A small-molecule ligand and the protein it binds are described below.
Small molecule (SMILES): Nc1ccn([C@@H]2O[C@H](CO[P](=O)(O)O[C@H]3[C@@H](O)[C@H](n4cnc5c(=O)nc(N)[nH]c54)O[C@@H]3CO[P](=O)(O)O[C@@H]3CO[C@@H](n4ccc(N)nc4=O)[C@@H]3O)[C@@H](OP(=O)(O)O)[C@H]2O)c(=O)n1

Sequence of chain 1.A:
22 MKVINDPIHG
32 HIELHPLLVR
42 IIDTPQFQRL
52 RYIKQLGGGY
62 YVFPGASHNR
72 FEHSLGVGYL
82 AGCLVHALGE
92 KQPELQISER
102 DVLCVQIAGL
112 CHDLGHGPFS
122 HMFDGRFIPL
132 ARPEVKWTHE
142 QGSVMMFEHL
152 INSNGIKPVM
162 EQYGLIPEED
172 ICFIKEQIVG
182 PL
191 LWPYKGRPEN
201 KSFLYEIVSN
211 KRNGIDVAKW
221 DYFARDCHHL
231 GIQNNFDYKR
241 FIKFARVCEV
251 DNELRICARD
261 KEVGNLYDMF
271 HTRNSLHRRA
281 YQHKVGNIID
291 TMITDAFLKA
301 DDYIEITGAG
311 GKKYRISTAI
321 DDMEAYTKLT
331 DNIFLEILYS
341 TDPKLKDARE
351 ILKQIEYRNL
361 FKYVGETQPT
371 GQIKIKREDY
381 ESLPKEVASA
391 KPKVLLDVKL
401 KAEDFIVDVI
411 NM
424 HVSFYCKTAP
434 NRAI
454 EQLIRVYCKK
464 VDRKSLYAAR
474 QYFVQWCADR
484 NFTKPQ

Sequence of chain 1.D:
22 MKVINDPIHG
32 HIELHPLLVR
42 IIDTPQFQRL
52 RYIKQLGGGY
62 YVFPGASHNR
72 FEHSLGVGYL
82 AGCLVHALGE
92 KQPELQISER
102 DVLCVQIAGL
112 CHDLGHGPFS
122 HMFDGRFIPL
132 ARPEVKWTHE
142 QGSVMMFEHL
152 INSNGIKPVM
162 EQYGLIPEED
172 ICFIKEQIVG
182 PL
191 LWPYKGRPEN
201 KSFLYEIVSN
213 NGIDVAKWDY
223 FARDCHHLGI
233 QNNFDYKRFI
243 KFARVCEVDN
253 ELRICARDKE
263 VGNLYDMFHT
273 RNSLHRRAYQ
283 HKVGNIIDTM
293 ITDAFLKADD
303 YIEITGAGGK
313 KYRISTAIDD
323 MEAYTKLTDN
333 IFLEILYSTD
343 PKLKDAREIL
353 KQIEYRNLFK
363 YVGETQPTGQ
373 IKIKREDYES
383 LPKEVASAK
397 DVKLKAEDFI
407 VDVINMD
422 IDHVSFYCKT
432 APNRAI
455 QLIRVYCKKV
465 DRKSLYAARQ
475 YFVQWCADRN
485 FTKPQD

Binding-site contacts:
Ligand atom O4' contacts residue VAL285 of chain 1.A at 3.5 Å.
Ligand atom C4 contacts residue ARG358 of chain 1.A at 3.4 Å.
Ligand atom OP2 contacts residue ARG358 of chain 1.A at 2.9 Å (salt-bridge).
Ligand atom C2 contacts residue ASP44 of chain 1.D at 3.7 Å.
Ligand atom C1' contacts residue VAL63 of chain 1.A at 3.3 Å (hydrophobic).
Ligand atom OP1 contacts residue LYS23 of chain 1.D at 3.1 Å.
Ligand atom C6 contacts residue ARG358 of chain 1.A at 3.7 Å.
Ligand atom OP1 contacts residue HIS283 of chain 1.A at 2.6 Å (h-bond).
Ligand atom N7 contacts residue TYR62 of chain 1.A at 3.4 Å (h-bond).
Ligand atom N9 contacts residue ARG358 of chain 1.A at 3.7 Å.
Ligand atom N9 contacts residue VAL63 of chain 1.A at 3.5 Å (h-bond).
Ligand atom C3' contacts residue LYS23 of chain 1.D at 3.7 Å.
Ligand atom OP2 contacts residue HIS32 of chain 1.D at 3.5 Å.
Ligand atom O2' contacts residue VAL24 of chain 1.D at 2.8 Å (h-bond).
Ligand atom C8 contacts residue VAL63 of chain 1.A at 3.1 Å (hydrophobic).
Ligand atom C8 contacts residue TYR62 of chain 1.A at 3.3 Å (hydrophobic).
Ligand atom N1 contacts residue ASP44 of chain 1.D at 2.9 Å (salt-bridge).
Ligand atom O6 contacts residue GLN49 of chain 1.D at 3.2 Å (h-bond).
Ligand atom C3' contacts residue VAL24 of chain 1.D at 3.6 Å (hydrophobic).
Ligand atom C2 contacts residue ARG358 of chain 1.A at 3.4 Å.
Ligand atom N7 contacts residue ARG52 of chain 1.D at 3.5 Å (salt-bridge).
Ligand atom O4' contacts residue ARG358 of chain 1.A at 3.2 Å (salt-bridge).
Ligand atom N1 contacts residue ARG358 of chain 1.A at 3.8 Å.
Ligand atom O2' contacts residue ILE25 of chain 1.D at 3.0 Å.
Ligand atom N3 contacts residue ARG358 of chain 1.A at 3.4 Å (salt-bridge).
Ligand atom O5' contacts residue ARG358 of chain 1.A at 3.5 Å (salt-bridge).
Ligand atom N2 contacts residue ASP44 of chain 1.D at 3.2 Å (salt-bridge).
Ligand atom OP2 contacts residue LEU360 of chain 1.A at 3.6 Å.
Ligand atom OP1 contacts residue HIS32 of chain 1.D at 3.3 Å.
Ligand atom O6 contacts residue ILE43 of chain 1.D at 3.5 Å.
Ligand atom N4 contacts residue TYR363 of chain 1.A at 3.8 Å.
Ligand atom C5 contacts residue TYR62 of chain 1.A at 3.7 Å (hydrophobic).
Ligand atom O6 contacts residue ARG52 of chain 1.D at 3.6 Å (salt-bridge).
Ligand atom N9 contacts residue TYR62 of chain 1.A at 3.7 Å.
Ligand atom O6 contacts residue PHE72 of chain 1.D at 3.3 Å.
Ligand atom N2 contacts residue ARG358 of chain 1.A at 3.4 Å.
Ligand atom C2' contacts residue VAL24 of chain 1.D at 3.4 Å (hydrophobic).
Ligand atom O5' contacts residue VAL24 of chain 1.D at 3.7 Å.
Ligand atom P contacts residue HIS283 of chain 1.A at 3.7 Å.
Ligand atom C5 contacts residue TYR363 of chain 1.A at 3.5 Å (hydrophobic).